Sequence of chain 43.A:
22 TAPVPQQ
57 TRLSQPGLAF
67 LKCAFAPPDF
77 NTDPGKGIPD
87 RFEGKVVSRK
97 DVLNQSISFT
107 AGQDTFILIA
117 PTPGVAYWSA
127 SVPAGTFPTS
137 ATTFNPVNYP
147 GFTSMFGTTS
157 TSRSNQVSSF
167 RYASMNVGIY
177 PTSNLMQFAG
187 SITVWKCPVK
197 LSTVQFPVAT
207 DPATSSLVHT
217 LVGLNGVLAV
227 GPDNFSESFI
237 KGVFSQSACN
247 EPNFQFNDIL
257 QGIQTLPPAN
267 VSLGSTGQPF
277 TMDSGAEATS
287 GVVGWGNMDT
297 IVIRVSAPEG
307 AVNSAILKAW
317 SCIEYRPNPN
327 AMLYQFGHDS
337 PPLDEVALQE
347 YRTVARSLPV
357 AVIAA

The protein below binds the small molecule below.
Small molecule (SMILES): CC[C@H](C)[C@@H](C=O)NC(=O)[C@H](CO)NC(=O)[C@H](CCCCN)NC(=O)[C@@H](N)C(C)C

Binding-site contacts:
Ligand atom CD1 contacts residue THR349 of chain 43.A at 4.3 Å.
Ligand atom CG2 contacts residue PHE71 of chain 43.A at 4.0 Å (hydrophobic).